Binding-site contacts:
Ligand atom O5 contacts residue HIS171 of chain 1.A at 3.2 Å.
Ligand atom C5 contacts residue TRP238 of chain 1.A at 3.8 Å (hydrophobic).
Ligand atom C3' contacts residue LEU267 of chain 1.A at 3.7 Å (hydrophobic).
Ligand atom O5 contacts residue UDP1 of chain 1.I at 3.3 Å (h-bond).
Ligand atom C2' contacts residue LEU267 of chain 1.A at 3.8 Å (hydrophobic).
Ligand atom C6 contacts residue PHE174 of chain 1.A at 3.7 Å (hydrophobic).
Ligand atom C1 contacts residue HIS171 of chain 1.A at 3.9 Å.
Ligand atom C6' contacts residue ASP264 of chain 1.A at 3.1 Å.
Ligand atom C4' contacts residue LEU267 of chain 1.A at 3.4 Å (hydrophobic).
Ligand atom O2 contacts residue UDP1 of chain 1.I at 3.9 Å.
Ligand atom C6' contacts residue LEU268 of chain 1.A at 4.1 Å (hydrophobic).
Ligand atom C6 contacts residue GLU241 of chain 1.A at 3.5 Å.
Ligand atom C6' contacts residue PRO172 of chain 1.A at 3.8 Å (hydrophobic).
Ligand atom C3 contacts residue TRP238 of chain 1.A at 3.7 Å (hydrophobic).
Ligand atom O6 contacts residue PHE174 of chain 1.A at 3.0 Å.
Ligand atom C5' contacts residue LEU267 of chain 1.A at 3.9 Å (hydrophobic).
Ligand atom O2 contacts residue UDP1 of chain 1.I at 4.1 Å.
Ligand atom O4 contacts residue HIS171 of chain 1.A at 2.9 Å.
Ligand atom C6 contacts residue HIS171 of chain 1.A at 3.9 Å.
Ligand atom C6 contacts residue THR183 of chain 1.A at 3.2 Å.
Ligand atom C5' contacts residue LEU268 of chain 1.A at 3.5 Å (hydrophobic).
Ligand atom C4 contacts residue HIS171 of chain 1.A at 3.9 Å.
Ligand atom C4 contacts residue TRP238 of chain 1.A at 3.6 Å (hydrophobic).
Ligand atom C2 contacts residue HIS171 of chain 1.A at 4.0 Å.
Ligand atom C6 contacts residue TRP238 of chain 1.A at 3.8 Å (hydrophobic).
Ligand atom O4 contacts residue ASP264 of chain 1.A at 4.0 Å.
Ligand atom C5 contacts residue GLU241 of chain 1.A at 4.0 Å.
Ligand atom C4 contacts residue GLU241 of chain 1.A at 3.4 Å.
Ligand atom O6 contacts residue THR183 of chain 1.A at 2.5 Å (h-bond).
Ligand atom C5' contacts residue ASP264 of chain 1.A at 3.8 Å.
Ligand atom C3 contacts residue UDP1 of chain 1.I at 4.0 Å.
Ligand atom N3 contacts residue UDP1 of chain 1.I at 2.8 Å (h-bond).
Ligand atom C5 contacts residue HIS171 of chain 1.A at 3.8 Å.
Ligand atom C6 contacts residue TYR202 of chain 1.A at 3.7 Å (hydrophobic).
Ligand atom C1 contacts residue UDP1 of chain 1.I at 3.0 Å.
Ligand atom O5 contacts residue PHE174 of chain 1.A at 3.8 Å.
Ligand atom O1 contacts residue HIS171 of chain 1.A at 3.6 Å (h-bond).
Ligand atom C2 contacts residue UDP1 of chain 1.I at 3.5 Å.
Ligand atom O6 contacts residue TRP238 of chain 1.A at 3.6 Å.
Ligand atom O4 contacts residue GLU241 of chain 1.A at 2.6 Å (salt-bridge).

A protein and the small-molecule ligand that binds it are described below.
Small molecule (SMILES): CCCCCCO[C@@H]1O[C@H](CO)[C@H](O)[C@H](N)[C@H]1O[C@@H]1O[C@@H](C)[C@@H](O)[C@@H](O)[C@@H]1O

Sequence of chain 1.A:
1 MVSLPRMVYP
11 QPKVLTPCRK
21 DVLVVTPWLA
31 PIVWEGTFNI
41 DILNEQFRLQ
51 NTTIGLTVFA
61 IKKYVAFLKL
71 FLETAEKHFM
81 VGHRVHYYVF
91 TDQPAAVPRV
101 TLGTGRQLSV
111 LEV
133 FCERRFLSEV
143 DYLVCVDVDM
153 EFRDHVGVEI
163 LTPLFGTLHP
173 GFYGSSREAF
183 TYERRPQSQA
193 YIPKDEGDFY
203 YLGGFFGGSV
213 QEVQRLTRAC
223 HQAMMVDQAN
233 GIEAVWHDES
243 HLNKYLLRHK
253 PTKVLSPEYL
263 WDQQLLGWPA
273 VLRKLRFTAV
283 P